Sequence of chain 1.E:
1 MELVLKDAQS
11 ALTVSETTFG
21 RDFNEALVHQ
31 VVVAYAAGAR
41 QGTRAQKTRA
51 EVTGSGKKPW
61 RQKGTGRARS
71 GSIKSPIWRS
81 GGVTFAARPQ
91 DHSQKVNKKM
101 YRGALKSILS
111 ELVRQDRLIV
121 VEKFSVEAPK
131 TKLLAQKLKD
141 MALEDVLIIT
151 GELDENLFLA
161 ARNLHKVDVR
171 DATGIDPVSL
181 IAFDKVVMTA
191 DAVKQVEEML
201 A

This small molecule binds to this protein.
Small molecule (SMILES): CC[C@H](C)[C@H](NC(=O)[C@H](Cc1ccc(O)cc1)NC(=O)[C@@H](NC(=O)[C@@H]1CCCN1)C(C)C)C(=O)N1CCC[C@H]1C(=O)N[C@@H](CCCN=C(N)N)C(=O)N1CCC[C@H]1C(=O)N[C@@H](CCCN=C(N)N)C(=O)N1CCC[C@H]1C(=O)N1CCC[C@H]1C(=O)N[C@@H](Cc1cnc[nH]1)C(=O)N1CCC[C@H]1C(=O)N[C@@H](CCCN=C(N)N)C(=O)N[C@H](C=O)CC(C)C

Sequence of chain 1.S:
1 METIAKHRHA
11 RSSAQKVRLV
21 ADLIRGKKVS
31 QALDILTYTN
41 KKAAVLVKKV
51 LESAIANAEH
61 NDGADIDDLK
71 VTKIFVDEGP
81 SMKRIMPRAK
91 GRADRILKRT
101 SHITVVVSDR

Sequence of chain 1.CB:
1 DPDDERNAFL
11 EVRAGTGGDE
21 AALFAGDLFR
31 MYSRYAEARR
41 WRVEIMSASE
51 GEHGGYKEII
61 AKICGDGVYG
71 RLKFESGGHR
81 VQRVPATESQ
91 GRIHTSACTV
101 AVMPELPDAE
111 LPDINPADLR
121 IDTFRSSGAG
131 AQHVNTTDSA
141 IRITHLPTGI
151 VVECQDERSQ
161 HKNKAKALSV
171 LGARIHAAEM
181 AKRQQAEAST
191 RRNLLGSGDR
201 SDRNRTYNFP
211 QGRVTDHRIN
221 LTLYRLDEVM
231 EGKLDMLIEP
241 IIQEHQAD

Binding-site contacts:
Ligand atom C contacts residue ARG61 of chain 1.E at 4.0 Å.
Ligand atom C contacts residue ARG61 of chain 1.E at 3.3 Å.
Ligand atom CB contacts residue THR65 of chain 1.E at 4.0 Å.
Ligand atom O contacts residue ARG61 of chain 1.E at 3.0 Å (salt-bridge).
Ligand atom CD contacts residue GLY64 of chain 1.E at 4.1 Å.
Ligand atom N contacts residue ARG61 of chain 1.E at 3.6 Å (salt-bridge).
Ligand atom CG contacts residue GLY64 of chain 1.E at 4.3 Å.
Ligand atom CG1 contacts residue THR65 of chain 1.E at 4.4 Å.
Ligand atom CG contacts residue ARG92 of chain 1.S at 3.9 Å.
Ligand atom O contacts residue GLN132 of chain 1.CB at 4.0 Å.
Ligand atom CD1 contacts residue THR65 of chain 1.E at 3.7 Å.
Ligand atom O contacts residue ARG61 of chain 1.E at 3.1 Å (salt-bridge).
Ligand atom N contacts residue ARG61 of chain 1.E at 4.5 Å.
Ligand atom O contacts residue GLY64 of chain 1.E at 4.2 Å.
Ligand atom CA contacts residue ARG61 of chain 1.E at 4.3 Å.
Ligand atom CA contacts residue ARG61 of chain 1.E at 3.8 Å.
Ligand atom C contacts residue GLN132 of chain 1.CB at 4.4 Å.
Ligand atom NH1 contacts residue GLN132 of chain 1.CB at 4.0 Å.
Ligand atom CB contacts residue ARG61 of chain 1.E at 4.4 Å.
Ligand atom C contacts residue GLN132 of chain 1.CB at 4.0 Å.
Ligand atom CG2 contacts residue THR65 of chain 1.E at 3.8 Å.